The protein below binds the small molecule below.
Small molecule (SMILES): CC(=O)N[C@@H]1[C@@H](O)[C@H](O)[C@@H](CO)O[C@H]1O

Binding-site contacts:
Ligand atom C2 contacts residue TRP250 of chain 1.C at 3.6 Å (hydrophobic).
Ligand atom N2 contacts residue VAL252 of chain 1.C at 4.0 Å.
Ligand atom O5 contacts residue ASN179 of chain 1.C at 3.0 Å (h-bond).
Ligand atom C8 contacts residue ASP251 of chain 1.C at 4.2 Å.
Ligand atom C8 contacts residue TRP250 of chain 1.C at 3.8 Å (hydrophobic).
Ligand atom O7 contacts residue ASN179 of chain 1.C at 3.9 Å.
Ligand atom C8 contacts residue PRO231 of chain 1.A at 4.3 Å (hydrophobic).
Ligand atom C1 contacts residue TRP250 of chain 1.C at 3.4 Å (hydrophobic).
Ligand atom O6 contacts residue TRP250 of chain 1.C at 4.5 Å.
Ligand atom C7 contacts residue ASN179 of chain 1.C at 3.8 Å.
Ligand atom O5 contacts residue TRP250 of chain 1.C at 4.0 Å.
Ligand atom C2 contacts residue ASN179 of chain 1.C at 2.9 Å.
Ligand atom C3 contacts residue ASN179 of chain 1.C at 4.4 Å.
Ligand atom C7 contacts residue VAL252 of chain 1.C at 3.5 Å (hydrophobic).
Ligand atom N2 contacts residue TRP250 of chain 1.C at 2.8 Å (h-bond).
Ligand atom C3 contacts residue TRP250 of chain 1.C at 4.1 Å (hydrophobic).
Ligand atom C5 contacts residue ASN179 of chain 1.C at 4.4 Å.
Ligand atom C7 contacts residue TRP250 of chain 1.C at 3.8 Å (hydrophobic).
Ligand atom C8 contacts residue VAL252 of chain 1.C at 3.6 Å (hydrophobic).
Ligand atom N2 contacts residue ASN179 of chain 1.C at 3.1 Å (h-bond).
Ligand atom C1 contacts residue ASN179 of chain 1.C at 2.4 Å.
Ligand atom C5 contacts residue TRP250 of chain 1.C at 4.2 Å (hydrophobic).
Ligand atom O7 contacts residue VAL252 of chain 1.C at 3.7 Å.

Sequence of chain 1.C:
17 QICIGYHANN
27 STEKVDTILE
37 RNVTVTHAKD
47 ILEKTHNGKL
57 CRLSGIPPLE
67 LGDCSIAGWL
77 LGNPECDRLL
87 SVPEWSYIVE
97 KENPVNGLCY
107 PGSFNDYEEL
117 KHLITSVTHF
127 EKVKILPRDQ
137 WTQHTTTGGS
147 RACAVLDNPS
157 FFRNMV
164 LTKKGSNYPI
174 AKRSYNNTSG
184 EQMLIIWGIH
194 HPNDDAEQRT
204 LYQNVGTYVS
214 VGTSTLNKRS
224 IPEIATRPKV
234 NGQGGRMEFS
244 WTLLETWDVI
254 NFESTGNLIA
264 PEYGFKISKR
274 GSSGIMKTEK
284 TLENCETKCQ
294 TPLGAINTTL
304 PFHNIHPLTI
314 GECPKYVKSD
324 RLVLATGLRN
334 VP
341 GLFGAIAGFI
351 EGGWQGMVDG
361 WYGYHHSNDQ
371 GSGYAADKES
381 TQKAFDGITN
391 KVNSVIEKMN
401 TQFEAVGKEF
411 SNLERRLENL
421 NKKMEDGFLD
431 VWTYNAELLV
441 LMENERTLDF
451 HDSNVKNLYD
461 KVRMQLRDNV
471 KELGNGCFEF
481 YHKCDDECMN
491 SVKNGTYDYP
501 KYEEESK

Sequence of chain 1.A:
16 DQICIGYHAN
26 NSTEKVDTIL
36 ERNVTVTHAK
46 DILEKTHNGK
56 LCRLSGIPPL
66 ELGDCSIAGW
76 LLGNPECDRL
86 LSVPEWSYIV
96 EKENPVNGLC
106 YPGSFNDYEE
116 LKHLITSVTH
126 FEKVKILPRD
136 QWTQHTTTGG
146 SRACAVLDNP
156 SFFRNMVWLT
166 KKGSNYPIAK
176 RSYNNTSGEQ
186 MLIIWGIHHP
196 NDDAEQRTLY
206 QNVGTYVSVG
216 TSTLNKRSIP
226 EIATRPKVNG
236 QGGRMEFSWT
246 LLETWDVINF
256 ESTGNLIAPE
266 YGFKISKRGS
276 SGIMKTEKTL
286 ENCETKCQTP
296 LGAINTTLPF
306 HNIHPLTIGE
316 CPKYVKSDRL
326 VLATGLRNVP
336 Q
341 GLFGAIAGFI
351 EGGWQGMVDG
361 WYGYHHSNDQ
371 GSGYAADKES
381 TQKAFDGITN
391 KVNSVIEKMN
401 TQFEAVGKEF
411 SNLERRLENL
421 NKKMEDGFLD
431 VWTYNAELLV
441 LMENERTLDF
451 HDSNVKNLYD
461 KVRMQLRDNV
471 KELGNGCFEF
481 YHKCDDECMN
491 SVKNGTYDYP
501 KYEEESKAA